Binding-site contacts:
Ligand atom N6 contacts residue TYR50 of chain 60.D at 4.2 Å.
Ligand atom O4' contacts residue LYS143 of chain 60.D at 4.1 Å.
Ligand atom C5 contacts residue TRP47 of chain 60.D at 3.8 Å (hydrophobic).
Ligand atom C5' contacts residue VAL178 of chain 60.E at 4.5 Å (hydrophobic).
Ligand atom OP2 contacts residue GLY49 of chain 60.E at 4.2 Å.
Ligand atom O4' contacts residue TRP47 of chain 60.D at 4.1 Å.
Ligand atom C4 contacts residue TRP47 of chain 60.D at 3.9 Å (hydrophobic).
Ligand atom N6 contacts residue THR48 of chain 60.D at 3.3 Å (h-bond).
Ligand atom N1 contacts residue TRP47 of chain 60.D at 4.3 Å.
Ligand atom N3 contacts residue TRP47 of chain 60.D at 4.1 Å.
Ligand atom C6 contacts residue TRP47 of chain 60.D at 3.9 Å (hydrophobic).
Ligand atom C1' contacts residue TRP47 of chain 60.D at 4.3 Å (hydrophobic).
Ligand atom C8 contacts residue TRP47 of chain 60.D at 3.8 Å (hydrophobic).
Ligand atom N1 contacts residue THR48 of chain 60.D at 4.0 Å.
Ligand atom N6 contacts residue TRP47 of chain 60.D at 3.8 Å.
Ligand atom N9 contacts residue TRP47 of chain 60.D at 3.9 Å.
Ligand atom N7 contacts residue TRP47 of chain 60.D at 3.7 Å.
Ligand atom C2 contacts residue TRP47 of chain 60.D at 4.2 Å (hydrophobic).
Ligand atom C6 contacts residue THR48 of chain 60.D at 4.2 Å.
Ligand atom OP2 contacts residue VAL178 of chain 60.E at 4.5 Å.

Sequence of chain 60.D:
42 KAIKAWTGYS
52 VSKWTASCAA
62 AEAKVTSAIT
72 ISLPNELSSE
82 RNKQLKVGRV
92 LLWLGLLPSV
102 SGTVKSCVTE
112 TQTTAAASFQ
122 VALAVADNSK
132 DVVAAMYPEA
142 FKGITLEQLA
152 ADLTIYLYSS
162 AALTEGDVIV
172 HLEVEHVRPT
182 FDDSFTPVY

This protein binds this small molecule.
Small molecule (SMILES): Nc1ncnc2c1ncn2[C@@H]1O[C@H](COO[C@@H]2C[C@@H](CO[P](=O)(O)O[C@H]3[C@@H](O)[C@H](n4cnc5c(N)ncnc54)O[C@@H]3COP(=O)=O)O[C@H]2n2ccc(=O)[nH]c2=O)[C@@H](OOP(O)OC[C@H]2O[C@@H](n3ccc(=O)[nH]c3=O)[C@H](O)[C@@H]2O)[C@H]1O.Op1oo1

Sequence of chain 60.E:
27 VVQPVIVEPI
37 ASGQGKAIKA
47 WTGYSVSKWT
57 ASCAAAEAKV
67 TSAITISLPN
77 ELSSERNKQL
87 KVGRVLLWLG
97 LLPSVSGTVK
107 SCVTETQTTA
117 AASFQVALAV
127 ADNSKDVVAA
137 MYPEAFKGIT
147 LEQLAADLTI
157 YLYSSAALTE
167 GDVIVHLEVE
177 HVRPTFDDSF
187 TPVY